Binding-site contacts:
Ligand atom C29 contacts residue ARG8 of chain 1.A at 3.4 Å.
Ligand atom C17 contacts residue ARG4 of chain 1.A at 4.0 Å.
Ligand atom O31 contacts residue ARG8 of chain 1.A at 4.0 Å.
Ligand atom C32 contacts residue ALA69 of chain 1.A at 3.6 Å (hydrophobic).
Ligand atom N08 contacts residue VAL6 of chain 1.A at 3.8 Å.
Ligand atom C12 contacts residue LU81 of chain 1.I at 3.5 Å.
Ligand atom C26 contacts residue VAL6 of chain 1.A at 3.5 Å (hydrophobic).
Ligand atom C05 contacts residue VAL6 of chain 1.A at 4.0 Å (hydrophobic).
Ligand atom C16 contacts residue ARG4 of chain 1.A at 3.2 Å.
Ligand atom C14 contacts residue LU81 of chain 1.I at 4.0 Å.
Ligand atom C04 contacts residue TRP29 of chain 1.A at 4.0 Å (hydrophobic).
Ligand atom C15 contacts residue LU81 of chain 1.I at 4.1 Å.
Ligand atom C11 contacts residue LU81 of chain 1.I at 3.6 Å.
Ligand atom C19 contacts residue LU81 of chain 1.I at 3.4 Å.
Ligand atom C07 contacts residue VAL6 of chain 1.A at 3.5 Å (hydrophobic).
Ligand atom C24 contacts residue VAL6 of chain 1.A at 4.0 Å (hydrophobic).
Ligand atom C17 contacts residue LU81 of chain 1.I at 3.6 Å.
Ligand atom C05 contacts residue ALA7 of chain 1.A at 4.0 Å (hydrophobic).
Ligand atom N18 contacts residue LU81 of chain 1.I at 3.9 Å.
Ligand atom O28 contacts residue ARG8 of chain 1.A at 3.0 Å (salt-bridge).
Ligand atom C26 contacts residue ARG8 of chain 1.A at 3.9 Å.
Ligand atom C21 contacts residue EDO1 of chain 1.O at 4.0 Å.
Ligand atom C09 contacts residue LU81 of chain 1.I at 3.5 Å.
Ligand atom C07 contacts residue TRP29 of chain 1.A at 3.8 Å (hydrophobic).
Ligand atom C04 contacts residue ALA7 of chain 1.A at 3.7 Å (hydrophobic).
Ligand atom C16 contacts residue EDO1 of chain 1.O at 4.0 Å.
Ligand atom N08 contacts residue ALA7 of chain 1.A at 4.0 Å.
Ligand atom C23 contacts residue ARG4 of chain 1.A at 3.9 Å.
Ligand atom C13 contacts residue LU81 of chain 1.I at 3.3 Å.
Ligand atom C07 contacts residue ALA7 of chain 1.A at 3.4 Å (hydrophobic).
Ligand atom C01 contacts residue TRP29 of chain 1.A at 3.6 Å (hydrophobic).
Ligand atom O02 contacts residue TRP29 of chain 1.A at 3.9 Å.
Ligand atom C30 contacts residue ARG8 of chain 1.A at 3.8 Å.
Ligand atom C27 contacts residue ARG8 of chain 1.A at 3.5 Å.
Ligand atom C22 contacts residue EDO1 of chain 1.O at 3.6 Å.
Ligand atom C10 contacts residue LU81 of chain 1.I at 3.8 Å.
Ligand atom C23 contacts residue LU81 of chain 1.I at 4.0 Å.
Ligand atom C06 contacts residue VAL6 of chain 1.A at 3.6 Å (hydrophobic).
Ligand atom O02 contacts residue ILE10 of chain 1.A at 4.1 Å.
Ligand atom C22 contacts residue ARG4 of chain 1.A at 3.7 Å.

The protein below binds the small molecule below.
Small molecule (SMILES): COc1cc(-c2cncc(-c3ccc(C4CCN(C)CC4)cc3)c2C)cc(OC)c1OC

Sequence of chain 1.A:
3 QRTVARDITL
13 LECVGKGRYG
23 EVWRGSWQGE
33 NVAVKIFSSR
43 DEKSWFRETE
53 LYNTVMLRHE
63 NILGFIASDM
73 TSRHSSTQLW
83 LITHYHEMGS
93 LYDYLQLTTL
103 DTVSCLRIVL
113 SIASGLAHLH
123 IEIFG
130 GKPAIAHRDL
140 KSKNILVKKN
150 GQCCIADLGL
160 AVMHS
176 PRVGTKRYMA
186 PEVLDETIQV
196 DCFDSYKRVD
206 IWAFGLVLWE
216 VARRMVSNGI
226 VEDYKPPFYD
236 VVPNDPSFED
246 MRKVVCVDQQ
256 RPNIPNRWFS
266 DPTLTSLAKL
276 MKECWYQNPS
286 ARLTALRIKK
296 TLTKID